Binding-site contacts:
Ligand atom OAD contacts residue ALA197 of chain 1.K at 3.7 Å.
Ligand atom OAP contacts residue LEU172 of chain 1.K at 3.3 Å (h-bond).
Ligand atom CAR contacts residue ALA197 of chain 1.K at 3.3 Å (hydrophobic).
Ligand atom OAX contacts residue TYR170 of chain 1.K at 3.3 Å (h-bond).
Ligand atom PBL contacts residue TYR170 of chain 1.K at 3.6 Å.
Ligand atom OAL contacts residue ALA151 of chain 1.K at 3.6 Å.
Ligand atom CAS contacts residue ARG280 of chain 1.K at 3.2 Å.
Ligand atom OAB contacts residue SER173 of chain 1.K at 3.2 Å (h-bond).
Ligand atom OAD contacts residue THR196 of chain 1.K at 3.4 Å.
Ligand atom OAO contacts residue THR276 of chain 1.K at 3.8 Å.
Ligand atom OAJ contacts residue TYR170 of chain 1.K at 3.4 Å (h-bond).
Ligand atom OAQ contacts residue ALA151 of chain 1.K at 3.2 Å (h-bond).
Ligand atom CAS contacts residue TYR170 of chain 1.K at 3.7 Å (hydrophobic).
Ligand atom CBD contacts residue GLN200 of chain 1.K at 3.1 Å.
Ligand atom CAT contacts residue GLN200 of chain 1.K at 3.9 Å.
Ligand atom OAK contacts residue GLN200 of chain 1.K at 3.1 Å (h-bond).
Ligand atom OAC contacts residue LYS150 of chain 1.K at 3.7 Å.
Ligand atom CBI contacts residue ASP199 of chain 1.K at 3.5 Å.
Ligand atom OAN contacts residue TYR170 of chain 1.K at 3.6 Å.
Ligand atom OAN contacts residue ARG280 of chain 1.K at 2.5 Å (salt-bridge).
Ligand atom OAN contacts residue THR276 of chain 1.K at 3.4 Å.
Ligand atom OAK contacts residue ALA197 of chain 1.K at 3.4 Å.
Ligand atom OAB contacts residue LEU172 of chain 1.K at 3.5 Å (h-bond).
Ligand atom OAN contacts residue THR320 of chain 1.K at 3.1 Å (h-bond).
Ligand atom CAW contacts residue PRO149 of chain 1.K at 3.8 Å (hydrophobic).
Ligand atom CAW contacts residue TYR170 of chain 1.K at 3.3 Å (hydrophobic).
Ligand atom OAO contacts residue TYR170 of chain 1.K at 3.1 Å (h-bond).
Ligand atom OAH contacts residue HIS281 of chain 1.K at 3.5 Å (h-bond).
Ligand atom OAQ contacts residue LYS150 of chain 1.K at 3.1 Å (salt-bridge).
Ligand atom OAQ contacts residue PRO149 of chain 1.K at 3.6 Å.
Ligand atom OAH contacts residue TYR170 of chain 1.K at 3.9 Å.
Ligand atom CAT contacts residue ASP199 of chain 1.K at 3.8 Å.
Ligand atom OAO contacts residue LYS273 of chain 1.K at 3.5 Å.
Ligand atom OAI contacts residue HIS281 of chain 1.K at 3.9 Å.
Ligand atom CBC contacts residue GLN200 of chain 1.K at 3.6 Å.
Ligand atom OAK contacts residue ASP199 of chain 1.K at 2.5 Å (salt-bridge).
Ligand atom OAJ contacts residue HIS281 of chain 1.K at 3.7 Å.
Ligand atom OAF contacts residue GLN200 of chain 1.K at 3.9 Å.
Ligand atom CBI contacts residue GLN200 of chain 1.K at 3.5 Å.
Ligand atom OAM contacts residue SER147 of chain 1.K at 3.8 Å.

Sequence of chain 1.K:
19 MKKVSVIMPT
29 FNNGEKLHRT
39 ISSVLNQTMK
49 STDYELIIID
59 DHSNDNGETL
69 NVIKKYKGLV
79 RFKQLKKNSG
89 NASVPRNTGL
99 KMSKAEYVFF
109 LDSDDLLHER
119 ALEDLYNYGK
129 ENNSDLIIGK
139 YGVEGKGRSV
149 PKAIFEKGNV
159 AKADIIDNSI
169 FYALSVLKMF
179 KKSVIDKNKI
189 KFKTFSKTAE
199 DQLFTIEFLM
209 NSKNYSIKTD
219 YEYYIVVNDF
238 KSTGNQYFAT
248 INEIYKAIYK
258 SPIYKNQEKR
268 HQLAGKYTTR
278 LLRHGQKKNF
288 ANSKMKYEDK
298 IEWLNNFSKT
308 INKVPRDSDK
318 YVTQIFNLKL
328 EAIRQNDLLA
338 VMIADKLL

The protein below binds the small molecule below.
Small molecule (SMILES): O=P(O)(O)OC[C@H](O)[C@H](O)[C@H](O)COP(=O)(O)OC[C@H](O)[C@H](O)[C@H](O)COP(=O)(O)OC[C@@H](O)[C@@H](O)[C@@H](O)CO